Binding-site contacts:
Ligand atom C12 contacts residue GLY249 of chain 1.A at 3.7 Å.
Ligand atom C7 contacts residue ASP247 of chain 1.A at 3.9 Å.
Ligand atom C10 contacts residue ASP247 of chain 1.A at 3.6 Å.
Ligand atom C11 contacts residue THR250 of chain 1.A at 3.4 Å.
Ligand atom C19 contacts residue GLY249 of chain 1.A at 4.4 Å.
Ligand atom N2 contacts residue ASP51 of chain 1.A at 2.8 Å (salt-bridge).
Ligand atom N1 contacts residue ILE137 of chain 1.A at 4.4 Å.
Ligand atom C17 contacts residue TRP134 of chain 1.A at 4.0 Å (hydrophobic).
Ligand atom O1 contacts residue THR250 of chain 1.A at 3.7 Å.
Ligand atom C6 contacts residue ASP51 of chain 1.A at 3.5 Å.
Ligand atom N1 contacts residue GLY53 of chain 1.A at 4.3 Å.
Ligand atom C6 contacts residue ILE137 of chain 1.A at 4.3 Å (hydrophobic).
Ligand atom C1 contacts residue TYR90 of chain 1.A at 3.8 Å (hydrophobic).
Ligand atom N2 contacts residue THR250 of chain 1.A at 4.2 Å.
Ligand atom N2 contacts residue ASP247 of chain 1.A at 2.9 Å (salt-bridge).
Ligand atom N2 contacts residue GLY249 of chain 1.A at 3.8 Å.
Ligand atom C7 contacts residue ASP51 of chain 1.A at 3.6 Å.
Ligand atom O1 contacts residue GLY249 of chain 1.A at 2.8 Å (h-bond).
Ligand atom C4 contacts residue TYR90 of chain 1.A at 3.9 Å (hydrophobic).
Ligand atom C16 contacts residue PHE127 of chain 1.A at 4.1 Å (hydrophobic).
Ligand atom C16 contacts residue ILE137 of chain 1.A at 4.0 Å (hydrophobic).
Ligand atom C10 contacts residue THR250 of chain 1.A at 3.5 Å.
Ligand atom C1 contacts residue VAL88 of chain 1.A at 4.4 Å (hydrophobic).
Ligand atom N1 contacts residue SER54 of chain 1.A at 4.0 Å.
Ligand atom C6 contacts residue SER54 of chain 1.A at 4.1 Å.
Ligand atom N2 contacts residue GLY53 of chain 1.A at 3.8 Å.
Ligand atom O1 contacts residue ASP247 of chain 1.A at 4.3 Å.
Ligand atom C3 contacts residue ILE137 of chain 1.A at 3.5 Å (hydrophobic).
Ligand atom C2 contacts residue SER54 of chain 1.A at 4.3 Å.
Ligand atom C8 contacts residue ASP247 of chain 1.A at 4.2 Å.
Ligand atom C2 contacts residue TRP95 of chain 1.A at 4.3 Å (hydrophobic).
Ligand atom C2 contacts residue ILE137 of chain 1.A at 4.1 Å (hydrophobic).
Ligand atom C3 contacts residue ASP51 of chain 1.A at 3.4 Å.
Ligand atom C12 contacts residue THR250 of chain 1.A at 4.2 Å.
Ligand atom C18 contacts residue GLY249 of chain 1.A at 4.3 Å.
Ligand atom C17 contacts residue ILE137 of chain 1.A at 4.5 Å (hydrophobic).
Ligand atom C3 contacts residue SER54 of chain 1.A at 3.4 Å.
Ligand atom N1 contacts residue ASP51 of chain 1.A at 2.7 Å (salt-bridge).
Ligand atom C17 contacts residue LEU49 of chain 1.A at 4.4 Å (hydrophobic).
Ligand atom C14 contacts residue GLY249 of chain 1.A at 4.4 Å.

Sequence of chain 1.A:
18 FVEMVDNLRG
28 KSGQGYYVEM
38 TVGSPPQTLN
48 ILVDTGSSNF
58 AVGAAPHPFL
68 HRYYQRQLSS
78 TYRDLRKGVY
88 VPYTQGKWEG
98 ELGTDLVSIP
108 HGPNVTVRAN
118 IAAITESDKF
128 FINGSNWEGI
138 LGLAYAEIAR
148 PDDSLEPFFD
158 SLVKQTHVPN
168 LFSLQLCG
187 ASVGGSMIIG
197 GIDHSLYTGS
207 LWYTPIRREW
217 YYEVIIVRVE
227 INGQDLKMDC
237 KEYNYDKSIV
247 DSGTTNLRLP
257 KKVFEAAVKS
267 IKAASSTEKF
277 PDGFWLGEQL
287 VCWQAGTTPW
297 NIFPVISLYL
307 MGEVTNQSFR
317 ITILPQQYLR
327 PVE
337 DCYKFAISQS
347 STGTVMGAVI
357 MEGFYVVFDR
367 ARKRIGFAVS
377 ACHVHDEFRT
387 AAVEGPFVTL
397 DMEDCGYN

This small molecule binds to this protein.
Small molecule (SMILES): CN(C(=O)CCc1cc2ccccc2nc1N)C1CCCCC1